The small molecule below binds the protein below.
Small molecule (SMILES): OC[C@H]1O[C@@H](O)[C@H](O)[C@@H](O)[C@@H]1O

Sequence of chain 1.B:
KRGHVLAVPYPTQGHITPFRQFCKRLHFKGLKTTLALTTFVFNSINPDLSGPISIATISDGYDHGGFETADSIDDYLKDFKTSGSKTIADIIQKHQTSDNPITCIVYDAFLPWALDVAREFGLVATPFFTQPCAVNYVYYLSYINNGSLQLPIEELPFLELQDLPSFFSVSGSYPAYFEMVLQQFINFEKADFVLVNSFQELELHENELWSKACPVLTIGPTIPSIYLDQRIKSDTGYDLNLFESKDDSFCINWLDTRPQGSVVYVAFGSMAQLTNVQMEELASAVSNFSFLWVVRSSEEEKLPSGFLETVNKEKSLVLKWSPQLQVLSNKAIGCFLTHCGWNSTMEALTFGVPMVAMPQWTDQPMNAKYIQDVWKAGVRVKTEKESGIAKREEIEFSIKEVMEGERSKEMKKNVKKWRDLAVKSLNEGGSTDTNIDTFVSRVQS

Binding-site contacts:
Ligand atom C5 contacts residue TRP364 of chain 1.B at 3.9 Å (hydrophobic).
Ligand atom O4 contacts residue ALA275 of chain 1.B at 4.0 Å.
Ligand atom C3 contacts residue TYR177 of chain 1.B at 4.0 Å (hydrophobic).
Ligand atom C1 contacts residue TYR177 of chain 1.B at 1.4 Å (hydrophobic).
Ligand atom C4 contacts residue GLN276 of chain 1.B at 4.0 Å.
Ligand atom C5 contacts residue TYR177 of chain 1.B at 3.4 Å (hydrophobic).
Ligand atom C6 contacts residue GLN363 of chain 1.B at 4.1 Å.
Ligand atom C3 contacts residue TRP364 of chain 1.B at 3.9 Å (hydrophobic).
Ligand atom O2 contacts residue TYR177 of chain 1.B at 3.2 Å (h-bond).
Ligand atom O4 contacts residue GLN363 of chain 1.B at 3.9 Å.
Ligand atom O2 contacts residue TRP364 of chain 1.B at 3.8 Å.
Ligand atom O6 contacts residue TYR177 of chain 1.B at 4.2 Å.
Ligand atom O4 contacts residue TRP364 of chain 1.B at 3.4 Å.
Ligand atom O3 contacts residue GLN276 of chain 1.B at 3.5 Å (h-bond).
Ligand atom C6 contacts residue TRP364 of chain 1.B at 4.3 Å (hydrophobic).
Ligand atom C2 contacts residue TYR177 of chain 1.B at 2.7 Å (hydrophobic).
Ligand atom O5 contacts residue TYR177 of chain 1.B at 2.2 Å (h-bond).
Ligand atom C4 contacts residue TRP364 of chain 1.B at 4.1 Å (hydrophobic).
Ligand atom O3 contacts residue ALA275 of chain 1.B at 4.1 Å.
Ligand atom C3 contacts residue MET274 of chain 1.B at 4.5 Å (hydrophobic).
Ligand atom C4 contacts residue TYR177 of chain 1.B at 4.2 Å (hydrophobic).
Ligand atom C6 contacts residue TYR177 of chain 1.B at 4.4 Å (hydrophobic).
Ligand atom O3 contacts residue MET274 of chain 1.B at 3.3 Å (h-bond).
Ligand atom O4 contacts residue GLN276 of chain 1.B at 3.7 Å.